Sequence of chain 1.C:
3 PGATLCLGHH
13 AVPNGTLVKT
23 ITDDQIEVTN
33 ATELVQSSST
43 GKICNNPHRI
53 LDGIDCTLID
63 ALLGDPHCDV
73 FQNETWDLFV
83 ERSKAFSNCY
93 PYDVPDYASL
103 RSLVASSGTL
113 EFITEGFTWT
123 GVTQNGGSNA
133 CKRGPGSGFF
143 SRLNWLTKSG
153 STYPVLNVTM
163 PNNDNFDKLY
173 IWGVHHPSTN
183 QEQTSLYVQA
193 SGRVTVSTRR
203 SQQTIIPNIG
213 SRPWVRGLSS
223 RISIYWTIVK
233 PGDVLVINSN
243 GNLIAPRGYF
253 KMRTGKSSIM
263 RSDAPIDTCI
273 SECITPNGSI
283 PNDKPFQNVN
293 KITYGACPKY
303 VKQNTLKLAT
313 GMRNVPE

This small molecule binds to this protein.
Small molecule (SMILES): CC(=O)N[C@H]1[C@H](O[C@H]2[C@H](O)[C@@H](NC(C)=O)CO[C@@H]2CO)O[C@H](CO)[C@@H](O)[C@@H]1O

Binding-site contacts:
Ligand atom N2 contacts residue PHE114 of chain 1.C at 4.1 Å.
Ligand atom C2 contacts residue ASN75 of chain 1.C at 2.5 Å.
Ligand atom O7 contacts residue ILE115 of chain 1.C at 3.9 Å.
Ligand atom C8 contacts residue ASN75 of chain 1.C at 4.5 Å.
Ligand atom C7 contacts residue ASN75 of chain 1.C at 3.3 Å.
Ligand atom C8 contacts residue TYR251 of chain 1.C at 3.3 Å (hydrophobic).
Ligand atom C7 contacts residue ILE115 of chain 1.C at 3.6 Å (hydrophobic).
Ligand atom C1 contacts residue PHE114 of chain 1.C at 3.7 Å (hydrophobic).
Ligand atom O5 contacts residue PHE114 of chain 1.C at 4.3 Å.
Ligand atom C4 contacts residue ASN75 of chain 1.C at 4.2 Å.
Ligand atom C3 contacts residue ASN75 of chain 1.C at 3.8 Å.
Ligand atom C6 contacts residue GLU113 of chain 1.C at 3.0 Å.
Ligand atom C5 contacts residue PHE114 of chain 1.C at 4.1 Å (hydrophobic).
Ligand atom N2 contacts residue ASN75 of chain 1.C at 3.0 Å (h-bond).
Ligand atom C3 contacts residue PHE114 of chain 1.C at 3.9 Å (hydrophobic).
Ligand atom C5 contacts residue GLU113 of chain 1.C at 4.1 Å.
Ligand atom C1 contacts residue GLU113 of chain 1.C at 4.4 Å.
Ligand atom N2 contacts residue ILE115 of chain 1.C at 4.1 Å.
Ligand atom C2 contacts residue PHE114 of chain 1.C at 4.1 Å (hydrophobic).
Ligand atom C6 contacts residue ILE115 of chain 1.C at 4.0 Å (hydrophobic).
Ligand atom O5 contacts residue ASN75 of chain 1.C at 2.3 Å (h-bond).
Ligand atom C5 contacts residue ILE115 of chain 1.C at 4.0 Å (hydrophobic).
Ligand atom O5 contacts residue GLU113 of chain 1.C at 3.5 Å.
Ligand atom O7 contacts residue ASN75 of chain 1.C at 3.3 Å (h-bond).
Ligand atom O4 contacts residue ILE115 of chain 1.C at 3.9 Å.
Ligand atom C8 contacts residue PHE168 of chain 1.C at 4.0 Å (hydrophobic).
Ligand atom C8 contacts residue ILE115 of chain 1.C at 3.5 Å (hydrophobic).
Ligand atom C7 contacts residue TYR251 of chain 1.C at 4.4 Å (hydrophobic).
Ligand atom C1 contacts residue ASN75 of chain 1.C at 1.4 Å.
Ligand atom O6 contacts residue GLU113 of chain 1.C at 2.8 Å (salt-bridge).
Ligand atom C5 contacts residue ASN75 of chain 1.C at 3.6 Å.